Binding-site contacts:
Ligand atom C8 contacts residue VAL124 of chain 1.C at 4.1 Å (hydrophobic).
Ligand atom C5 contacts residue ASN119 of chain 1.C at 3.6 Å.
Ligand atom C7 contacts residue ASN119 of chain 1.C at 3.6 Å.
Ligand atom C8 contacts residue THR121 of chain 1.C at 3.7 Å.
Ligand atom C8 contacts residue ASN119 of chain 1.C at 4.3 Å.
Ligand atom O7 contacts residue VAL168 of chain 1.C at 3.8 Å.
Ligand atom O5 contacts residue ASN119 of chain 1.C at 2.3 Å (h-bond).
Ligand atom C1 contacts residue THR121 of chain 1.C at 3.8 Å.
Ligand atom C7 contacts residue THR121 of chain 1.C at 4.0 Å.
Ligand atom C2 contacts residue THR121 of chain 1.C at 3.9 Å.
Ligand atom C3 contacts residue THR121 of chain 1.C at 4.2 Å.
Ligand atom C4 contacts residue ASN119 of chain 1.C at 4.2 Å.
Ligand atom C7 contacts residue VAL168 of chain 1.C at 4.3 Å (hydrophobic).
Ligand atom C3 contacts residue ASN119 of chain 1.C at 3.8 Å.
Ligand atom C8 contacts residue VAL168 of chain 1.C at 3.9 Å (hydrophobic).
Ligand atom C1 contacts residue ASN119 of chain 1.C at 1.4 Å.
Ligand atom N2 contacts residue ASN119 of chain 1.C at 3.0 Å (h-bond).
Ligand atom O7 contacts residue ASN119 of chain 1.C at 3.8 Å.
Ligand atom N2 contacts residue THR121 of chain 1.C at 3.1 Å (h-bond).
Ligand atom O6 contacts residue VAL124 of chain 1.C at 3.6 Å.
Ligand atom C8 contacts residue ALA120 of chain 1.C at 4.2 Å (hydrophobic).
Ligand atom C2 contacts residue ASN119 of chain 1.C at 2.5 Å.

Sequence of chain 1.C:
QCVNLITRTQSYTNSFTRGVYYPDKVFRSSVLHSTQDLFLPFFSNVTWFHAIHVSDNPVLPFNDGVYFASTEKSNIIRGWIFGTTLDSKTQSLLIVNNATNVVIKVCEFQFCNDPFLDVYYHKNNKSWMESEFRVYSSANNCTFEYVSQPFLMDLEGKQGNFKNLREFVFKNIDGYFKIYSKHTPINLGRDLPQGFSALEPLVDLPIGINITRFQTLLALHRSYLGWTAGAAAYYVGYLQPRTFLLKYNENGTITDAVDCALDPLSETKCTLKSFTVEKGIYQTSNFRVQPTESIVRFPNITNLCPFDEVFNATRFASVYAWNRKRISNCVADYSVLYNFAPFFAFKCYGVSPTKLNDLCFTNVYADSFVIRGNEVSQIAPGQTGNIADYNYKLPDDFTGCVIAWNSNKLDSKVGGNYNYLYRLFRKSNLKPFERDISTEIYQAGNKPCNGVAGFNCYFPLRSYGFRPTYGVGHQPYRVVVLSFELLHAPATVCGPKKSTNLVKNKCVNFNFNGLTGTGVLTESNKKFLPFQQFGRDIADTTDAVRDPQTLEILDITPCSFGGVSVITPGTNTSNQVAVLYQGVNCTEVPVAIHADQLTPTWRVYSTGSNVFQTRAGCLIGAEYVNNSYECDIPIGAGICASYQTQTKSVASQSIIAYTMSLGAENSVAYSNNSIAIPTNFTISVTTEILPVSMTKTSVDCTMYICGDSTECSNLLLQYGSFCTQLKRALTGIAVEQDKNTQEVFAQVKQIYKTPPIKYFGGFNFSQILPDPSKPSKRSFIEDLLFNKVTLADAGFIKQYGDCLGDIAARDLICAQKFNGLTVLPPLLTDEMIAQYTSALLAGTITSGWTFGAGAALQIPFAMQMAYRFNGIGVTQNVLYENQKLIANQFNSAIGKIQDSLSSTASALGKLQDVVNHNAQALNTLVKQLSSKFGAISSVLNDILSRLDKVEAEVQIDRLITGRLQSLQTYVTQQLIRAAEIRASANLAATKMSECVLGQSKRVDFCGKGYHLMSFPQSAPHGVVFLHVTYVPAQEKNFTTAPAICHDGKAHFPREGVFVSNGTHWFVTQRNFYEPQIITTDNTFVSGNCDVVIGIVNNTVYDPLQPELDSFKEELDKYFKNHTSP

A protein and the small-molecule ligand that binds it are described below.
Small molecule (SMILES): CC(=O)N[C@H]1[C@H](O[C@H]2[C@H](O)[C@@H](NC(C)=O)CO[C@@H]2CO)O[C@H](CO)[C@@H](O[C@H]2O[C@H](CO)[C@@H](O)[C@H](O)[C@@H]2O)[C@@H]1O